Binding-site contacts:
Ligand atom OAD contacts residue GLN172 of chain 1.G at 2.9 Å (h-bond).
Ligand atom OAB contacts residue SER90 of chain 1.G at 2.8 Å (h-bond).
Ligand atom CAH contacts residue GLU73 of chain 1.G at 4.0 Å.
Ligand atom CAH contacts residue HIS235 of chain 1.G at 3.7 Å.
Ligand atom OAG contacts residue ASN210 of chain 1.G at 3.8 Å.
Ligand atom OAD contacts residue ASP91 of chain 1.G at 3.3 Å.
Ligand atom OAD contacts residue SER90 of chain 1.G at 3.7 Å.
Ligand atom CAI contacts residue ASN210 of chain 1.G at 3.8 Å.
Ligand atom OAG contacts residue GLN172 of chain 1.G at 2.7 Å (h-bond).
Ligand atom CAK contacts residue TYR147 of chain 1.G at 3.5 Å (hydrophobic).
Ligand atom OAA contacts residue ARG170 of chain 1.G at 2.9 Å (salt-bridge).
Ligand atom OAA contacts residue ARG150 of chain 1.G at 3.5 Å (salt-bridge).
Ligand atom OAG contacts residue ARG150 of chain 1.G at 3.0 Å (salt-bridge).
Ligand atom OAB contacts residue HIS235 of chain 1.G at 2.8 Å (h-bond).
Ligand atom CAJ contacts residue GLN172 of chain 1.G at 4.0 Å.
Ligand atom CAM contacts residue TYR147 of chain 1.G at 4.0 Å (hydrophobic).
Ligand atom CAJ contacts residue GLU73 of chain 1.G at 3.8 Å.
Ligand atom OAC contacts residue LEU193 of chain 1.G at 3.7 Å.
Ligand atom OAA contacts residue ASN210 of chain 1.G at 2.8 Å (h-bond).
Ligand atom CAL contacts residue GLU73 of chain 1.G at 3.6 Å.
Ligand atom CAK contacts residue ASN210 of chain 1.G at 3.9 Å.
Ligand atom CAJ contacts residue HIS235 of chain 1.G at 3.7 Å.
Ligand atom OAE contacts residue ASN210 of chain 1.G at 2.8 Å (h-bond).
Ligand atom OAD contacts residue GLU73 of chain 1.G at 2.7 Å (salt-bridge).
Ligand atom OAB contacts residue ASP91 of chain 1.G at 3.9 Å.
Ligand atom CAM contacts residue GLU73 of chain 1.G at 3.9 Å.
Ligand atom CAH contacts residue SER90 of chain 1.G at 3.2 Å.
Ligand atom CAH contacts residue ILE89 of chain 1.G at 3.5 Å (hydrophobic).
Ligand atom OAC contacts residue ARG170 of chain 1.G at 2.8 Å (salt-bridge).
Ligand atom OAC contacts residue GLN172 of chain 1.G at 3.8 Å.
Ligand atom CAH contacts residue SER237 of chain 1.G at 3.1 Å.
Ligand atom CAI contacts residue LEU193 of chain 1.G at 3.8 Å (hydrophobic).
Ligand atom OAE contacts residue TYR147 of chain 1.G at 2.6 Å (h-bond).
Ligand atom CAI contacts residue ARG170 of chain 1.G at 3.5 Å.
Ligand atom CAL contacts residue TYR147 of chain 1.G at 3.3 Å (hydrophobic).
Ligand atom OAA contacts residue LEU193 of chain 1.G at 3.8 Å.
Ligand atom OAF contacts residue TYR147 of chain 1.G at 3.6 Å (h-bond).
Ligand atom OAB contacts residue SER237 of chain 1.G at 2.6 Å (h-bond).
Ligand atom OAF contacts residue GLU73 of chain 1.G at 2.6 Å (salt-bridge).
Ligand atom CAM contacts residue GLN172 of chain 1.G at 3.5 Å.

A protein and the small-molecule ligand that binds it are described below.
Small molecule (SMILES): O=C(O)[C@@H](O)[C@H](O)[C@H](O)[C@@H](O)CO

Sequence of chain 1.G:
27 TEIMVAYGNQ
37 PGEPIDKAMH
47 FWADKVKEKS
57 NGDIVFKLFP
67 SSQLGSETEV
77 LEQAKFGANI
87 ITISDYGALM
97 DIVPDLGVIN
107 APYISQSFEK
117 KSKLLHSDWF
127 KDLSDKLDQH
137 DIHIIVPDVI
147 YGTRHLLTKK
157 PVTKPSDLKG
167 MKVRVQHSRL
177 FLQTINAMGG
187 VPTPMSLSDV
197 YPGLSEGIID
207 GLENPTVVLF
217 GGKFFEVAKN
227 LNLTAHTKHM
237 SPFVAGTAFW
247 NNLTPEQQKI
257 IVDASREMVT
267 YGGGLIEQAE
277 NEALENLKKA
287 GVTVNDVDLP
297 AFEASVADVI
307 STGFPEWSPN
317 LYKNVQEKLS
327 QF